Sequence of chain 1.A:
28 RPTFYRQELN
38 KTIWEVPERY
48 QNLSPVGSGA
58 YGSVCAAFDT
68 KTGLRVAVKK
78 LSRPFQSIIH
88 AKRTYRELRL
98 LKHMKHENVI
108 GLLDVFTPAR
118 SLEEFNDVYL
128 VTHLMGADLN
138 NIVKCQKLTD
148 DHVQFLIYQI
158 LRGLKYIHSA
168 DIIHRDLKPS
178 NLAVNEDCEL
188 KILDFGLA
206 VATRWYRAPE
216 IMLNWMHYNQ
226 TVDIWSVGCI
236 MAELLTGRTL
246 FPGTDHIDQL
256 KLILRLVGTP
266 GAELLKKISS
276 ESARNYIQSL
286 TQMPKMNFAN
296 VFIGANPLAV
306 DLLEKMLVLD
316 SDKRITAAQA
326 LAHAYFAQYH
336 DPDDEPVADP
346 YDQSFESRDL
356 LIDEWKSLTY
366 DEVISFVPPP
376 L

The small molecule below binds the protein below.
Small molecule (SMILES): Fc1ccc(-c2n[nH]cc2-c2ccncc2)cc1

Binding-site contacts:
Ligand atom N9 contacts residue SER277 of chain 1.A at 3.0 Å (h-bond).
Ligand atom C7 contacts residue SER277 of chain 1.A at 4.3 Å.
Ligand atom C6 contacts residue TYR281 of chain 1.A at 4.2 Å (hydrophobic).
Ligand atom C15 contacts residue LEU218 of chain 1.A at 4.0 Å (hydrophobic).
Ligand atom C13 contacts residue LEU218 of chain 1.A at 4.0 Å (hydrophobic).
Ligand atom C17 contacts residue LEU218 of chain 1.A at 4.0 Å (hydrophobic).
Ligand atom F19 contacts residue LEU255 of chain 1.A at 3.7 Å.
Ligand atom C8 contacts residue ALA278 of chain 1.A at 3.9 Å (hydrophobic).
Ligand atom N9 contacts residue ALA278 of chain 1.A at 3.5 Å (h-bond).
Ligand atom C18 contacts residue ILE252 of chain 1.A at 4.0 Å (hydrophobic).
Ligand atom C1 contacts residue TYR281 of chain 1.A at 4.0 Å (hydrophobic).
Ligand atom C17 contacts residue LEU255 of chain 1.A at 3.8 Å (hydrophobic).
Ligand atom F19 contacts residue MET217 of chain 1.A at 3.9 Å.
Ligand atom N9 contacts residue SER275 of chain 1.A at 4.4 Å.
Ligand atom C7 contacts residue TYR281 of chain 1.A at 4.3 Å (hydrophobic).
Ligand atom C3 contacts residue TYR281 of chain 1.A at 3.4 Å (hydrophobic).
Ligand atom C16 contacts residue LEU255 of chain 1.A at 4.0 Å (hydrophobic).
Ligand atom C4 contacts residue SER277 of chain 1.A at 4.3 Å.
Ligand atom F19 contacts residue HIS251 of chain 1.A at 3.3 Å.
Ligand atom C17 contacts residue ILE252 of chain 1.A at 3.3 Å (hydrophobic).
Ligand atom C16 contacts residue ILE252 of chain 1.A at 3.2 Å (hydrophobic).
Ligand atom N2 contacts residue TYR281 of chain 1.A at 3.6 Å.
Ligand atom C8 contacts residue SER277 of chain 1.A at 3.3 Å.
Ligand atom C5 contacts residue TYR281 of chain 1.A at 4.0 Å (hydrophobic).
Ligand atom C6 contacts residue ILE252 of chain 1.A at 4.4 Å (hydrophobic).
Ligand atom C1 contacts residue ILE252 of chain 1.A at 4.5 Å (hydrophobic).
Ligand atom C15 contacts residue ILE252 of chain 1.A at 3.8 Å (hydrophobic).
Ligand atom F19 contacts residue ILE252 of chain 1.A at 3.2 Å.
Ligand atom C14 contacts residue ILE252 of chain 1.A at 4.5 Å (hydrophobic).
Ligand atom C15 contacts residue MET217 of chain 1.A at 3.2 Å (hydrophobic).
Ligand atom N11 contacts residue SER277 of chain 1.A at 4.3 Å.
Ligand atom C4 contacts residue TYR281 of chain 1.A at 3.6 Å (hydrophobic).
Ligand atom C14 contacts residue LEU218 of chain 1.A at 3.9 Å (hydrophobic).
Ligand atom C18 contacts residue TYR281 of chain 1.A at 3.5 Å (hydrophobic).
Ligand atom C16 contacts residue MET217 of chain 1.A at 4.0 Å (hydrophobic).
Ligand atom C16 contacts residue LEU218 of chain 1.A at 4.0 Å (hydrophobic).
Ligand atom C18 contacts residue LEU218 of chain 1.A at 4.0 Å (hydrophobic).
Ligand atom N11 contacts residue ALA278 of chain 1.A at 3.9 Å.
Ligand atom C14 contacts residue MET217 of chain 1.A at 4.1 Å (hydrophobic).
Ligand atom C17 contacts residue TYR281 of chain 1.A at 3.6 Å (hydrophobic).